Binding-site contacts:
Ligand atom C22 contacts residue PHE191 of chain 2.A at 4.2 Å (hydrophobic).
Ligand atom C8 contacts residue PHE360 of chain 2.A at 3.9 Å (hydrophobic).
Ligand atom C2 contacts residue CYS364 of chain 2.A at 4.5 Å (hydrophobic).
Ligand atom C22 contacts residue ILE356 of chain 2.A at 4.2 Å (hydrophobic).
Ligand atom C21 contacts residue LEU196 of chain 2.A at 4.5 Å (hydrophobic).
Ligand atom C24 contacts residue LEU196 of chain 2.A at 4.4 Å (hydrophobic).
Ligand atom C2 contacts residue PHE363 of chain 2.A at 3.4 Å (hydrophobic).
Ligand atom C26 contacts residue LEU196 of chain 2.A at 4.3 Å (hydrophobic).
Ligand atom C11 contacts residue PHE363 of chain 2.A at 3.8 Å (hydrophobic).
Ligand atom C3 contacts residue CYS364 of chain 2.A at 4.4 Å (hydrophobic).
Ligand atom C7 contacts residue PHE360 of chain 2.A at 3.5 Å (hydrophobic).
Ligand atom C5 contacts residue PHE360 of chain 2.A at 3.6 Å (hydrophobic).
Ligand atom C10 contacts residue PHE363 of chain 2.A at 4.5 Å (hydrophobic).
Ligand atom C25 contacts residue LEU196 of chain 2.A at 3.8 Å (hydrophobic).
Ligand atom C4 contacts residue PHE360 of chain 2.A at 3.6 Å (hydrophobic).
Ligand atom C19 contacts residue PHE363 of chain 2.A at 4.0 Å (hydrophobic).
Ligand atom C6 contacts residue PHE360 of chain 2.A at 3.0 Å (hydrophobic).
Ligand atom O1 contacts residue CYS364 of chain 2.A at 3.4 Å.
Ligand atom C26 contacts residue LEU200 of chain 2.A at 4.4 Å (hydrophobic).
Ligand atom C19 contacts residue PHE360 of chain 2.A at 3.6 Å (hydrophobic).
Ligand atom C20 contacts residue PHE191 of chain 2.A at 4.5 Å (hydrophobic).
Ligand atom C18 contacts residue CYS359 of chain 2.A at 3.5 Å (hydrophobic).
Ligand atom C23 contacts residue PHE191 of chain 2.A at 4.0 Å (hydrophobic).
Ligand atom C18 contacts residue ILE356 of chain 2.A at 4.1 Å (hydrophobic).
Ligand atom C19 contacts residue CYS359 of chain 2.A at 3.4 Å (hydrophobic).
Ligand atom C11 contacts residue CYS359 of chain 2.A at 4.1 Å (hydrophobic).
Ligand atom C23 contacts residue LEU196 of chain 2.A at 4.1 Å (hydrophobic).
Ligand atom C23 contacts residue LEU352 of chain 2.A at 4.4 Å (hydrophobic).
Ligand atom C1 contacts residue PHE363 of chain 2.A at 3.6 Å (hydrophobic).

Sequence of chain 2.A:
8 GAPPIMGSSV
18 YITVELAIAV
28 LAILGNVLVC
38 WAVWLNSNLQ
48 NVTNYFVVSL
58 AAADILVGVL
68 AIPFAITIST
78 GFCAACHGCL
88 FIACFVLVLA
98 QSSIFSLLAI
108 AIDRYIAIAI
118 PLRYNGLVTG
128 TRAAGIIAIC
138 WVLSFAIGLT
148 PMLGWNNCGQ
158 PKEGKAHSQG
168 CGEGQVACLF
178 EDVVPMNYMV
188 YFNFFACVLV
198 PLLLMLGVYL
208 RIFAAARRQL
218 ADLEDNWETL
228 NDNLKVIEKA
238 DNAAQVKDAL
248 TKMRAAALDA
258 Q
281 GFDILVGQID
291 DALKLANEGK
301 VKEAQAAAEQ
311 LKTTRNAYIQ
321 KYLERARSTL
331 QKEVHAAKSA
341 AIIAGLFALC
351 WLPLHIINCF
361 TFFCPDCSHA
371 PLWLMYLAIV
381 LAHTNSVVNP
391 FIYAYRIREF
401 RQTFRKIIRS

A protein and the small-molecule ligand that binds it are described below.
Small molecule (SMILES): CC(C)CCC[C@@H](C)[C@H]1CC[C@H]2[C@@H]3CC=C4C[C@@H](O)CC[C@]4(C)[C@H]3CC[C@]12C